Sequence of chain 1.A:
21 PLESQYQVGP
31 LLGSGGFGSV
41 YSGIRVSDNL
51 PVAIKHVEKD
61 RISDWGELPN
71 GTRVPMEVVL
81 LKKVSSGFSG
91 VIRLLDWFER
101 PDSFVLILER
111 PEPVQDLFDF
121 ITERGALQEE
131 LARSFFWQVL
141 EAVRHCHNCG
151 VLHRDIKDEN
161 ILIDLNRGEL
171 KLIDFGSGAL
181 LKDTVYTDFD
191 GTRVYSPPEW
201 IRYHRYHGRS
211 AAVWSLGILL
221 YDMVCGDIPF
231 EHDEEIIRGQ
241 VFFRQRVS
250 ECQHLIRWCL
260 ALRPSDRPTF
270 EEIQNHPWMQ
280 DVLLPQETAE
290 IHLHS

A small-molecule ligand and the protein it binds are described below.
Small molecule (SMILES): O=C(O)/C=C/c1ccncc1

Binding-site contacts:
Ligand atom C6' contacts residue GLU109 of chain 1.A at 3.6 Å.
Ligand atom C1' contacts residue ILE173 of chain 1.A at 4.2 Å (hydrophobic).
Ligand atom O2 contacts residue ILE173 of chain 1.A at 3.8 Å.
Ligand atom C3 contacts residue LEU108 of chain 1.A at 3.8 Å (hydrophobic).
Ligand atom C1 contacts residue ILE173 of chain 1.A at 3.9 Å (hydrophobic).
Ligand atom C5' contacts residue ARG110 of chain 1.A at 4.2 Å.
Ligand atom O2 contacts residue LEU108 of chain 1.A at 3.7 Å.
Ligand atom C5' contacts residue LEU162 of chain 1.A at 3.5 Å (hydrophobic).
Ligand atom C1' contacts residue LEU162 of chain 1.A at 4.3 Å (hydrophobic).
Ligand atom C5' contacts residue GLU109 of chain 1.A at 3.7 Å.
Ligand atom N4 contacts residue LEU162 of chain 1.A at 3.7 Å.
Ligand atom N4 contacts residue ARG110 of chain 1.A at 4.3 Å.
Ligand atom O2 contacts residue ILE92 of chain 1.A at 4.2 Å.
Ligand atom C2' contacts residue ALA53 of chain 1.A at 4.3 Å (hydrophobic).
Ligand atom N4 contacts residue ALA53 of chain 1.A at 3.9 Å.
Ligand atom C1 contacts residue LYS55 of chain 1.A at 3.8 Å.
Ligand atom C2' contacts residue ILE173 of chain 1.A at 4.1 Å (hydrophobic).
Ligand atom O2 contacts residue ASP174 of chain 1.A at 3.0 Å (salt-bridge).
Ligand atom C3' contacts residue ALA53 of chain 1.A at 4.2 Å (hydrophobic).
Ligand atom C2 contacts residue ASP174 of chain 1.A at 4.3 Å.
Ligand atom C2 contacts residue ILE173 of chain 1.A at 3.8 Å (hydrophobic).
Ligand atom C2' contacts residue VAL40 of chain 1.A at 3.9 Å (hydrophobic).
Ligand atom O2 contacts residue LYS55 of chain 1.A at 4.2 Å.
Ligand atom C1' contacts residue ALA53 of chain 1.A at 4.0 Å (hydrophobic).
Ligand atom C3' contacts residue LEU32 of chain 1.A at 3.8 Å (hydrophobic).
Ligand atom N4 contacts residue LEU32 of chain 1.A at 3.9 Å.
Ligand atom C1 contacts residue LEU108 of chain 1.A at 4.0 Å (hydrophobic).
Ligand atom C3' contacts residue LEU162 of chain 1.A at 4.2 Å (hydrophobic).
Ligand atom C6' contacts residue ALA53 of chain 1.A at 3.7 Å (hydrophobic).
Ligand atom C3 contacts residue ILE92 of chain 1.A at 4.4 Å (hydrophobic).
Ligand atom C2 contacts residue LEU108 of chain 1.A at 4.1 Å (hydrophobic).
Ligand atom C3' contacts residue VAL40 of chain 1.A at 4.2 Å (hydrophobic).
Ligand atom C6' contacts residue ILE92 of chain 1.A at 3.9 Å (hydrophobic).
Ligand atom C6' contacts residue LEU162 of chain 1.A at 3.8 Å (hydrophobic).
Ligand atom O1 contacts residue LYS55 of chain 1.A at 2.8 Å (salt-bridge).
Ligand atom O1 contacts residue ASP174 of chain 1.A at 3.3 Å.
Ligand atom C3 contacts residue ILE173 of chain 1.A at 3.8 Å (hydrophobic).
Ligand atom C6' contacts residue ILE173 of chain 1.A at 4.4 Å (hydrophobic).
Ligand atom C5' contacts residue ALA53 of chain 1.A at 3.6 Å (hydrophobic).
Ligand atom C1 contacts residue ASP174 of chain 1.A at 3.4 Å.